A protein and the small-molecule ligand that binds it are described below.
Small molecule (SMILES): Cc1nc2ccc(-c3ccnc(N)c3)nc2n1-c1ccc(N2CCN(C)CC2)c(F)c1

Binding-site contacts:
Ligand atom F1 contacts residue VAL48 of chain 1.B at 3.5 Å.
Ligand atom C13 contacts residue LEU169 of chain 1.B at 3.7 Å (hydrophobic).
Ligand atom C13 contacts residue GOL1 of chain 1.H at 3.6 Å.
Ligand atom C3 contacts residue ALA61 of chain 1.B at 3.4 Å (hydrophobic).
Ligand atom C21 contacts residue ASP122 of chain 1.B at 3.4 Å.
Ligand atom C20 contacts residue ASP122 of chain 1.B at 3.1 Å.
Ligand atom C1 contacts residue SER117 of chain 1.B at 3.3 Å.
Ligand atom C14 contacts residue SER117 of chain 1.B at 3.5 Å.
Ligand atom C11 contacts residue PHE113 of chain 1.B at 3.6 Å (hydrophobic).
Ligand atom C3 contacts residue LEU169 of chain 1.B at 3.6 Å (hydrophobic).
Ligand atom N4 contacts residue LEU169 of chain 1.B at 3.6 Å.
Ligand atom C23 contacts residue VAL48 of chain 1.B at 3.6 Å (hydrophobic).
Ligand atom C14 contacts residue LEU169 of chain 1.B at 3.6 Å (hydrophobic).
Ligand atom N3 contacts residue PHE113 of chain 1.B at 3.1 Å.
Ligand atom N3 contacts residue ASP182 of chain 1.B at 3.1 Å (salt-bridge).
Ligand atom C2 contacts residue LEU169 of chain 1.B at 3.6 Å (hydrophobic).
Ligand atom N5 contacts residue LEU169 of chain 1.B at 3.2 Å.
Ligand atom C9 contacts residue LYS63 of chain 1.B at 3.6 Å.
Ligand atom C23 contacts residue ILE40 of chain 1.B at 3.6 Å (hydrophobic).
Ligand atom N3 contacts residue GLU78 of chain 1.B at 2.8 Å (salt-bridge).
Ligand atom C11 contacts residue VAL181 of chain 1.B at 3.5 Å (hydrophobic).
Ligand atom F1 contacts residue GLY41 of chain 1.B at 3.4 Å.
Ligand atom C4 contacts residue ALA61 of chain 1.B at 3.4 Å (hydrophobic).
Ligand atom C10 contacts residue ASP182 of chain 1.B at 3.4 Å.
Ligand atom N2 contacts residue LYS63 of chain 1.B at 2.9 Å (salt-bridge).
Ligand atom C12 contacts residue LEU169 of chain 1.B at 3.2 Å (hydrophobic).
Ligand atom N1 contacts residue LEU116 of chain 1.B at 2.9 Å (h-bond).
Ligand atom C18 contacts residue LYS42 of chain 1.B at 3.6 Å.
Ligand atom N4 contacts residue GOL1 of chain 1.H at 3.2 Å (h-bond).
Ligand atom C4 contacts residue GLU114 of chain 1.B at 3.2 Å.
Ligand atom C8 contacts residue GOL1 of chain 1.H at 3.1 Å.
Ligand atom C1 contacts residue LEU116 of chain 1.B at 3.3 Å (hydrophobic).
Ligand atom N2 contacts residue ASP182 of chain 1.B at 3.5 Å (salt-bridge).
Ligand atom C10 contacts residue VAL181 of chain 1.B at 3.6 Å (hydrophobic).
Ligand atom F1 contacts residue GOL1 of chain 1.H at 3.7 Å.
Ligand atom N1 contacts residue ALA61 of chain 1.B at 3.6 Å.
Ligand atom C23 contacts residue GOL1 of chain 1.H at 3.4 Å.
Ligand atom C22 contacts residue GOL1 of chain 1.H at 3.5 Å.
Ligand atom C22 contacts residue ILE40 of chain 1.B at 3.5 Å (hydrophobic).
Ligand atom C16 contacts residue ILE40 of chain 1.B at 3.6 Å (hydrophobic).

Sequence of chain 1.B:
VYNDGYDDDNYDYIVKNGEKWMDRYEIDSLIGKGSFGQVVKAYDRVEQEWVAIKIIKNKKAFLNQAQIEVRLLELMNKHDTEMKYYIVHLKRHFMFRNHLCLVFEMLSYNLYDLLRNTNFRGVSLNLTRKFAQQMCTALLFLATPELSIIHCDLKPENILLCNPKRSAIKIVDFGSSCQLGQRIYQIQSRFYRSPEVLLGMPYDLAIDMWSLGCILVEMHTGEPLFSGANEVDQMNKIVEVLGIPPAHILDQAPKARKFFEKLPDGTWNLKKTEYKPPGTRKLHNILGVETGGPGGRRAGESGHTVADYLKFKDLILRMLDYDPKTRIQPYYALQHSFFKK